Binding-site contacts:
Ligand atom C12 contacts residue ARG118 of chain 1.A at 3.8 Å.
Ligand atom C13 contacts residue GLU38 of chain 1.A at 3.2 Å.
Ligand atom N2 contacts residue TYR127 of chain 1.A at 3.5 Å.
Ligand atom O2 contacts residue MET83 of chain 1.A at 3.9 Å.
Ligand atom N1 contacts residue MET83 of chain 1.A at 3.8 Å.
Ligand atom C4 contacts residue ARG118 of chain 1.A at 3.5 Å.
Ligand atom O2 contacts residue ALA122 of chain 1.A at 3.8 Å.
Ligand atom O2 contacts residue GLN80 of chain 1.A at 2.7 Å (h-bond).
Ligand atom C4 contacts residue TYR127 of chain 1.A at 3.9 Å (hydrophobic).
Ligand atom C4 contacts residue ALA122 of chain 1.A at 4.2 Å (hydrophobic).
Ligand atom O3 contacts residue HIS13 of chain 1.A at 3.9 Å.
Ligand atom C4 contacts residue TYR87 of chain 1.A at 3.8 Å (hydrophobic).
Ligand atom C1 contacts residue MET83 of chain 1.A at 3.8 Å (hydrophobic).
Ligand atom N2 contacts residue GLN80 of chain 1.A at 2.8 Å (h-bond).
Ligand atom O2 contacts residue TYR127 of chain 1.A at 3.5 Å.
Ligand atom C13 contacts residue HIS13 of chain 1.A at 3.8 Å.
Ligand atom C3 contacts residue TYR127 of chain 1.A at 3.6 Å (hydrophobic).
Ligand atom C13 contacts residue ARG118 of chain 1.A at 3.5 Å.
Ligand atom O1 contacts residue TYR127 of chain 1.A at 3.7 Å.
Ligand atom O3 contacts residue GLU38 of chain 1.A at 3.7 Å.
Ligand atom O1 contacts residue GLN80 of chain 1.A at 3.6 Å.
Ligand atom C5 contacts residue TYR127 of chain 1.A at 3.6 Å (hydrophobic).
Ligand atom C12 contacts residue GLU38 of chain 1.A at 4.0 Å.
Ligand atom N2 contacts residue MET83 of chain 1.A at 3.8 Å.
Ligand atom C1 contacts residue TYR127 of chain 1.A at 3.3 Å (hydrophobic).
Ligand atom O3 contacts residue ARG177 of chain 1.A at 3.1 Å.
Ligand atom C2 contacts residue MET83 of chain 1.A at 3.7 Å (hydrophobic).
Ligand atom C5 contacts residue MET83 of chain 1.A at 3.8 Å (hydrophobic).
Ligand atom C12 contacts residue TRP43 of chain 1.A at 3.7 Å (hydrophobic).
Ligand atom O2 contacts residue ALA123 of chain 1.A at 3.3 Å.
Ligand atom C1 contacts residue GLN80 of chain 1.A at 3.6 Å.
Ligand atom C11 contacts residue ARG118 of chain 1.A at 3.5 Å.
Ligand atom C2 contacts residue TYR127 of chain 1.A at 3.5 Å (hydrophobic).
Ligand atom C11 contacts residue TYR127 of chain 1.A at 3.6 Å (hydrophobic).
Ligand atom C13 contacts residue ARG177 of chain 1.A at 4.0 Å.
Ligand atom N1 contacts residue TYR127 of chain 1.A at 3.3 Å.
Ligand atom C2 contacts residue GLN80 of chain 1.A at 3.6 Å.
Ligand atom O1 contacts residue ILE55 of chain 1.A at 3.5 Å.
Ligand atom C1 contacts residue ILE55 of chain 1.A at 4.2 Å (hydrophobic).
Ligand atom C3 contacts residue MET83 of chain 1.A at 3.7 Å (hydrophobic).

Sequence of chain 1.A:
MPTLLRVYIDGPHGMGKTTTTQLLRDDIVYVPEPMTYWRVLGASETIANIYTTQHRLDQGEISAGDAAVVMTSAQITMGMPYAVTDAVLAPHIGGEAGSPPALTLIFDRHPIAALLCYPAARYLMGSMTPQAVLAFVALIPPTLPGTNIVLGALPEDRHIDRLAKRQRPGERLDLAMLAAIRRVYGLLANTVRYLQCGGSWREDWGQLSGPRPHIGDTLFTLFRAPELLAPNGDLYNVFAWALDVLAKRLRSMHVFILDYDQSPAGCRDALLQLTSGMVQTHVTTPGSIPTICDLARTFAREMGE

This small molecule binds to this protein.
Small molecule (SMILES): Cc1c(CCCO)[nH]c(=O)[nH]c1=O